Sequence of chain 1.B:
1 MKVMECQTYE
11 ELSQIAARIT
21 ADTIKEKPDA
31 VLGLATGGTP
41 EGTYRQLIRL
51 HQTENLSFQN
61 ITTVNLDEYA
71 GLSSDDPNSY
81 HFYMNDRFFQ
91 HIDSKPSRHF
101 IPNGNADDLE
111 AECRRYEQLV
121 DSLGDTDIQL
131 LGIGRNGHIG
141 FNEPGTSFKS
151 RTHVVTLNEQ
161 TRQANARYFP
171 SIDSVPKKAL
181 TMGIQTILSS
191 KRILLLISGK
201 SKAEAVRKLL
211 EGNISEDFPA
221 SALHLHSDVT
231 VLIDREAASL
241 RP

The small molecule below binds the protein below.
Small molecule (SMILES): O=C(O)COP(=O)(O)O

Binding-site contacts:
Ligand atom O2P contacts residue GLY37 of chain 1.B at 3.5 Å.
Ligand atom O1P contacts residue GLY37 of chain 1.B at 4.5 Å.
Ligand atom O2P contacts residue THR39 of chain 1.B at 4.3 Å.
Ligand atom O4P contacts residue GLY37 of chain 1.B at 3.8 Å.
Ligand atom O3P contacts residue THR39 of chain 1.B at 3.6 Å.
Ligand atom O3P contacts residue ARG167 of chain 1.B at 4.2 Å.
Ligand atom C2 contacts residue HIS138 of chain 1.B at 4.5 Å.
Ligand atom O1 contacts residue HIS138 of chain 1.B at 2.7 Å (h-bond).
Ligand atom O2P contacts residue ARG167 of chain 1.B at 3.0 Å (salt-bridge).
Ligand atom P contacts residue LYS202 of chain 1.B at 4.0 Å.
Ligand atom P contacts residue GLY38 of chain 1.B at 3.8 Å.
Ligand atom O1 contacts residue GLY134 of chain 1.B at 4.4 Å.
Ligand atom P contacts residue THR39 of chain 1.B at 3.6 Å.
Ligand atom C1 contacts residue ILE133 of chain 1.B at 4.3 Å (hydrophobic).
Ligand atom O1P contacts residue LYS202 of chain 1.B at 4.4 Å.
Ligand atom P contacts residue GLY37 of chain 1.B at 4.2 Å.
Ligand atom C2 contacts residue LYS202 of chain 1.B at 3.9 Å.
Ligand atom C2 contacts residue ILE133 of chain 1.B at 3.6 Å (hydrophobic).
Ligand atom O2P contacts residue TYR168 of chain 1.B at 4.3 Å.
Ligand atom O2P contacts residue GLY38 of chain 1.B at 3.0 Å (h-bond).
Ligand atom P contacts residue ARG167 of chain 1.B at 4.1 Å.
Ligand atom C1 contacts residue HIS138 of chain 1.B at 3.6 Å.
Ligand atom C1 contacts residue GLY134 of chain 1.B at 4.5 Å.
Ligand atom O4P contacts residue LYS202 of chain 1.B at 4.4 Å.
Ligand atom O4P contacts residue PRO40 of chain 1.B at 4.2 Å.
Ligand atom O3P contacts residue LYS202 of chain 1.B at 2.8 Å (salt-bridge).
Ligand atom O4P contacts residue GLY38 of chain 1.B at 3.4 Å (h-bond).
Ligand atom O4P contacts residue THR39 of chain 1.B at 2.6 Å (h-bond).
Ligand atom O4P contacts residue THR36 of chain 1.B at 4.2 Å.